Binding-site contacts:
Ligand atom C6 contacts residue NAG1 of chain 1.Q at 4.2 Å.
Ligand atom C5 contacts residue SER382 of chain 1.A at 4.1 Å.
Ligand atom C8 contacts residue ASN380 of chain 1.A at 3.8 Å.
Ligand atom C8 contacts residue NAG1 of chain 1.Q at 3.4 Å.
Ligand atom O5 contacts residue SER382 of chain 1.A at 3.7 Å.
Ligand atom O6 contacts residue NAG1 of chain 1.Q at 3.4 Å.
Ligand atom C5 contacts residue NAG1 of chain 1.Q at 4.4 Å.
Ligand atom O4 contacts residue GLN357 of chain 1.A at 4.3 Å.
Ligand atom C3 contacts residue ASN380 of chain 1.A at 3.9 Å.
Ligand atom C1 contacts residue SER382 of chain 1.A at 3.8 Å.
Ligand atom C8 contacts residue THR366 of chain 1.A at 3.6 Å.
Ligand atom C7 contacts residue THR366 of chain 1.A at 4.1 Å.
Ligand atom C2 contacts residue ASN380 of chain 1.A at 2.5 Å.
Ligand atom C7 contacts residue ASN380 of chain 1.A at 3.8 Å.
Ligand atom N2 contacts residue ASN380 of chain 1.A at 2.8 Å (h-bond).
Ligand atom O5 contacts residue ASN380 of chain 1.A at 2.5 Å (h-bond).
Ligand atom C7 contacts residue NAG1 of chain 1.Q at 4.0 Å.
Ligand atom C1 contacts residue ASN380 of chain 1.A at 1.5 Å.
Ligand atom C4 contacts residue ASN380 of chain 1.A at 4.4 Å.
Ligand atom O6 contacts residue SER382 of chain 1.A at 4.0 Å.
Ligand atom C8 contacts residue THR367 of chain 1.A at 3.6 Å.
Ligand atom O7 contacts residue THR366 of chain 1.A at 4.0 Å.
Ligand atom C5 contacts residue ASN380 of chain 1.A at 3.8 Å.
Ligand atom O7 contacts residue NAG1 of chain 1.Q at 3.7 Å.

Sequence of chain 1.A:
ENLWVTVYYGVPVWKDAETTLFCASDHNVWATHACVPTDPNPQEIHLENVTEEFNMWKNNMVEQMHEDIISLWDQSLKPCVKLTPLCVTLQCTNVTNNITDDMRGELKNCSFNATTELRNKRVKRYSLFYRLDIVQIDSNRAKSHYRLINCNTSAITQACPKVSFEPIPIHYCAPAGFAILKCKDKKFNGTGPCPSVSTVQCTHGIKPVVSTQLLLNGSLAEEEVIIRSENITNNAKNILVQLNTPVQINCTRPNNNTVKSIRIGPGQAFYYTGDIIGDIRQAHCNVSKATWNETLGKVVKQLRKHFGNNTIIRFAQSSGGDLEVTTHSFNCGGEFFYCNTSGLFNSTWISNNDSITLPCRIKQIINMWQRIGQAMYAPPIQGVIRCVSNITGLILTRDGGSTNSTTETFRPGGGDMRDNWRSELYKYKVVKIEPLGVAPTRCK

The small molecule below binds the protein below.
Small molecule (SMILES): CC(=O)N[C@H]1[C@H](O[C@H]2[C@H](O)[C@@H](NC(C)=O)CO[C@@H]2CO)O[C@H](CO)[C@@H](O)[C@@H]1O